A small-molecule ligand and the protein it binds are described below.
Small molecule (SMILES): NS(=O)(=O)c1ccc(-c2cccnc2)cc1

Sequence of chain 1.A:
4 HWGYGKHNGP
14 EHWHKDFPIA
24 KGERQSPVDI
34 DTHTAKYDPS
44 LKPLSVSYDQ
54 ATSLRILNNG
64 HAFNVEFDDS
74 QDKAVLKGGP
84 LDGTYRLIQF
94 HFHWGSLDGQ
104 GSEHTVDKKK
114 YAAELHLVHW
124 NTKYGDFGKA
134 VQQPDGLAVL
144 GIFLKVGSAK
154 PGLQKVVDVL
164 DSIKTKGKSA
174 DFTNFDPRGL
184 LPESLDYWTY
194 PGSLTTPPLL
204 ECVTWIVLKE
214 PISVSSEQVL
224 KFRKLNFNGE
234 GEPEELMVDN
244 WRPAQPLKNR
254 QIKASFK

Binding-site contacts:
Ligand atom C1 contacts residue ASN11 of chain 1.A at 4.5 Å.
Ligand atom C9 contacts residue HIS10 of chain 1.A at 4.0 Å.
Ligand atom C11 contacts residue ASP19 of chain 1.A at 4.0 Å.
Ligand atom C3 contacts residue HIS15 of chain 1.A at 4.0 Å.
Ligand atom C12 contacts residue TRP5 of chain 1.A at 4.4 Å (hydrophobic).
Ligand atom C1 contacts residue HIS10 of chain 1.A at 4.5 Å.
Ligand atom O1 contacts residue ASP19 of chain 1.A at 2.8 Å (salt-bridge).
Ligand atom S1 contacts residue HIS15 of chain 1.A at 4.0 Å.
Ligand atom N3 contacts residue HIS15 of chain 1.A at 3.7 Å.
Ligand atom N3 contacts residue TRP16 of chain 1.A at 3.1 Å.
Ligand atom O1 contacts residue HIS15 of chain 1.A at 2.9 Å (h-bond).
Ligand atom C3 contacts residue ASN11 of chain 1.A at 4.0 Å.
Ligand atom N3 contacts residue ASN11 of chain 1.A at 3.6 Å.
Ligand atom C2 contacts residue ASN11 of chain 1.A at 4.0 Å.
Ligand atom C10 contacts residue ASP19 of chain 1.A at 3.8 Å.
Ligand atom C2 contacts residue HIS10 of chain 1.A at 3.5 Å.
Ligand atom C10 contacts residue TRP5 of chain 1.A at 4.2 Å (hydrophobic).
Ligand atom O1 contacts residue TRP16 of chain 1.A at 3.9 Å.
Ligand atom C1 contacts residue HIS4 of chain 1.A at 4.4 Å.
Ligand atom S1 contacts residue ASP19 of chain 1.A at 3.5 Å (salt-bridge).
Ligand atom O2 contacts residue PHE20 of chain 1.A at 3.7 Å.
Ligand atom C12 contacts residue HIS4 of chain 1.A at 3.9 Å.
Ligand atom C3 contacts residue HIS10 of chain 1.A at 4.0 Å.
Ligand atom S1 contacts residue TRP16 of chain 1.A at 4.3 Å.
Ligand atom O1 contacts residue LYS18 of chain 1.A at 4.2 Å.
Ligand atom S1 contacts residue TRP5 of chain 1.A at 4.0 Å.
Ligand atom O2 contacts residue ASP19 of chain 1.A at 3.6 Å (salt-bridge).
Ligand atom C10 contacts residue HIS4 of chain 1.A at 4.4 Å.
Ligand atom C11 contacts residue HIS4 of chain 1.A at 3.8 Å.
Ligand atom O2 contacts residue TRP5 of chain 1.A at 3.4 Å.
Ligand atom N3 contacts residue TRP5 of chain 1.A at 3.5 Å.
Ligand atom C11 contacts residue TRP5 of chain 1.A at 3.8 Å (hydrophobic).